Binding-site contacts:
Ligand atom O4A contacts residue ARG212 of chain 1.A at 3.3 Å.
Ligand atom O21 contacts residue ILE189 of chain 1.A at 3.3 Å.
Ligand atom O2P contacts residue ARG118 of chain 1.A at 3.1 Å (salt-bridge).
Ligand atom O4A contacts residue GLY149 of chain 1.A at 3.4 Å (h-bond).
Ligand atom O4' contacts residue ARG113 of chain 1.A at 3.3 Å.
Ligand atom O6 contacts residue ARG114 of chain 1.A at 2.8 Å (salt-bridge).
Ligand atom N31 contacts residue SER147 of chain 1.A at 3.4 Å (h-bond).
Ligand atom N7 contacts residue C2E1 of chain 1.D at 3.4 Å (h-bond).
Ligand atom N11 contacts residue ASP145 of chain 1.A at 2.8 Å (salt-bridge).
Ligand atom N31 contacts residue MET151 of chain 1.A at 3.2 Å (h-bond).
Ligand atom C2 contacts residue ARG113 of chain 1.A at 3.2 Å.
Ligand atom C21 contacts residue MET151 of chain 1.A at 3.3 Å (hydrophobic).
Ligand atom N71 contacts residue C2E1 of chain 1.D at 3.3 Å (h-bond).
Ligand atom C2 contacts residue C2E1 of chain 1.D at 3.1 Å.
Ligand atom N91 contacts residue PHE211 of chain 1.A at 3.4 Å (h-bond).
Ligand atom C21 contacts residue ASP145 of chain 1.A at 3.3 Å.
Ligand atom C81 contacts residue ILE189 of chain 1.A at 3.3 Å (hydrophobic).
Ligand atom N11 contacts residue MET151 of chain 1.A at 3.2 Å.
Ligand atom O6 contacts residue C2E1 of chain 1.D at 3.2 Å.
Ligand atom C1A contacts residue GLY149 of chain 1.A at 3.4 Å.
Ligand atom C81 contacts residue C2E1 of chain 1.D at 3.2 Å.
Ligand atom N11 contacts residue GLY152 of chain 1.A at 3.2 Å (h-bond).
Ligand atom N31 contacts residue GLY150 of chain 1.A at 3.2 Å.
Ligand atom C8 contacts residue C2E1 of chain 1.D at 3.3 Å.
Ligand atom O1P contacts residue ARG115 of chain 1.A at 2.7 Å (salt-bridge).
Ligand atom C61 contacts residue ARG118 of chain 1.A at 3.4 Å.
Ligand atom O11 contacts residue ARG212 of chain 1.A at 2.6 Å (salt-bridge).
Ligand atom N21 contacts residue SER147 of chain 1.A at 3.3 Å (h-bond).
Ligand atom N3 contacts residue ARG113 of chain 1.A at 3.3 Å (salt-bridge).
Ligand atom O3A contacts residue ARG115 of chain 1.A at 3.0 Å (salt-bridge).
Ligand atom O21 contacts residue C2E1 of chain 1.D at 2.7 Å (h-bond).
Ligand atom N1 contacts residue C2E1 of chain 1.D at 2.7 Å (h-bond).
Ligand atom O61 contacts residue SER210 of chain 1.A at 2.8 Å (h-bond).
Ligand atom O61 contacts residue ARG208 of chain 1.A at 2.8 Å (salt-bridge).
Ligand atom N2 contacts residue C2E1 of chain 1.D at 2.8 Å (h-bond).
Ligand atom O2A contacts residue SER147 of chain 1.A at 2.9 Å (h-bond).
Ligand atom O2P contacts residue ARG114 of chain 1.A at 3.4 Å.
Ligand atom N7 contacts residue ARG114 of chain 1.A at 3.1 Å (salt-bridge).
Ligand atom C5' contacts residue ARG113 of chain 1.A at 3.4 Å.
Ligand atom N21 contacts residue ASP145 of chain 1.A at 2.9 Å (salt-bridge).

Sequence of chain 1.A:
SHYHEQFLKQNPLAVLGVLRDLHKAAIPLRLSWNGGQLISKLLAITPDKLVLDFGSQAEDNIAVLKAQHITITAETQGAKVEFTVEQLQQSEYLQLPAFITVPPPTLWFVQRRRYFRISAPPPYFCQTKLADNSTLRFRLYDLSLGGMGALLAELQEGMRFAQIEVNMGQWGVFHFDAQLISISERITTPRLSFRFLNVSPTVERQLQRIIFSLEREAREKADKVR

A small-molecule ligand and the protein it binds are described below.
Small molecule (SMILES): Nc1nc2c(ncn2[C@@H]2O[C@@H]3CO[P](=O)(O)O[C@H]4[C@@H](O)[C@H](n5cnc6c(=O)[nH]c(N)nc65)O[C@@H]4CO[P](=O)(O)O[C@H]3[C@H]2O)c(=O)[nH]1